Sequence of chain 1.C:
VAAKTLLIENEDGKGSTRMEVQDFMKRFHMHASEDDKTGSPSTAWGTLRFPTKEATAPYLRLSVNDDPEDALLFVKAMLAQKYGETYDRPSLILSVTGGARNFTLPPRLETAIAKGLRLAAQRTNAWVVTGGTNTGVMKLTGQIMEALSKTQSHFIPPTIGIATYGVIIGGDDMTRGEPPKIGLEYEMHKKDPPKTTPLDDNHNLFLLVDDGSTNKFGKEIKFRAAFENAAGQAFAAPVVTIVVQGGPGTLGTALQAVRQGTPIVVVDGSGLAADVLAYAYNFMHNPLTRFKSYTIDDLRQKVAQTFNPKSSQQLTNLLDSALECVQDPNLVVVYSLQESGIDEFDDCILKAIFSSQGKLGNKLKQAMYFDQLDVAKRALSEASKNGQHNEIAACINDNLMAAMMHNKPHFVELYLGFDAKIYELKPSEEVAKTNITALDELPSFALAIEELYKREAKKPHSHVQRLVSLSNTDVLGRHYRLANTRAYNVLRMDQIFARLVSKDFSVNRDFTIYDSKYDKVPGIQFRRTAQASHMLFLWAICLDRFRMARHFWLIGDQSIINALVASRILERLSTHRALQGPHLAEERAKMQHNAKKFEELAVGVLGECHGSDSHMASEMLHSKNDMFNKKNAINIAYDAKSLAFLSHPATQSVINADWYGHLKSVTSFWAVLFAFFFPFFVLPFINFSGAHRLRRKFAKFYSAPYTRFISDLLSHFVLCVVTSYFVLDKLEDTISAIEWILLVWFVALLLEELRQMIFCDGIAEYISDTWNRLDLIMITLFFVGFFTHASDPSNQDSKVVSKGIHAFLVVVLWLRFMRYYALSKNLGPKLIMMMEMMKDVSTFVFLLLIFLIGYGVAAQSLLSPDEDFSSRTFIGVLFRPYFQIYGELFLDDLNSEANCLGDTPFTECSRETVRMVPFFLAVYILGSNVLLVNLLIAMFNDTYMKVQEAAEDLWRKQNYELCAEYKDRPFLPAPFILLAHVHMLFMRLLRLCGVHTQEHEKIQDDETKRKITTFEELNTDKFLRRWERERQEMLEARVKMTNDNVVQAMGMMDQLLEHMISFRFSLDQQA

This small molecule binds to this protein.
Small molecule (SMILES): CC(C)CCC[C@@H](C)[C@H]1CC[C@H]2[C@@H]3CC=C4C[C@@H](O)CC[C@]4(C)[C@H]3CC[C@]12C

Sequence of chain 1.B:
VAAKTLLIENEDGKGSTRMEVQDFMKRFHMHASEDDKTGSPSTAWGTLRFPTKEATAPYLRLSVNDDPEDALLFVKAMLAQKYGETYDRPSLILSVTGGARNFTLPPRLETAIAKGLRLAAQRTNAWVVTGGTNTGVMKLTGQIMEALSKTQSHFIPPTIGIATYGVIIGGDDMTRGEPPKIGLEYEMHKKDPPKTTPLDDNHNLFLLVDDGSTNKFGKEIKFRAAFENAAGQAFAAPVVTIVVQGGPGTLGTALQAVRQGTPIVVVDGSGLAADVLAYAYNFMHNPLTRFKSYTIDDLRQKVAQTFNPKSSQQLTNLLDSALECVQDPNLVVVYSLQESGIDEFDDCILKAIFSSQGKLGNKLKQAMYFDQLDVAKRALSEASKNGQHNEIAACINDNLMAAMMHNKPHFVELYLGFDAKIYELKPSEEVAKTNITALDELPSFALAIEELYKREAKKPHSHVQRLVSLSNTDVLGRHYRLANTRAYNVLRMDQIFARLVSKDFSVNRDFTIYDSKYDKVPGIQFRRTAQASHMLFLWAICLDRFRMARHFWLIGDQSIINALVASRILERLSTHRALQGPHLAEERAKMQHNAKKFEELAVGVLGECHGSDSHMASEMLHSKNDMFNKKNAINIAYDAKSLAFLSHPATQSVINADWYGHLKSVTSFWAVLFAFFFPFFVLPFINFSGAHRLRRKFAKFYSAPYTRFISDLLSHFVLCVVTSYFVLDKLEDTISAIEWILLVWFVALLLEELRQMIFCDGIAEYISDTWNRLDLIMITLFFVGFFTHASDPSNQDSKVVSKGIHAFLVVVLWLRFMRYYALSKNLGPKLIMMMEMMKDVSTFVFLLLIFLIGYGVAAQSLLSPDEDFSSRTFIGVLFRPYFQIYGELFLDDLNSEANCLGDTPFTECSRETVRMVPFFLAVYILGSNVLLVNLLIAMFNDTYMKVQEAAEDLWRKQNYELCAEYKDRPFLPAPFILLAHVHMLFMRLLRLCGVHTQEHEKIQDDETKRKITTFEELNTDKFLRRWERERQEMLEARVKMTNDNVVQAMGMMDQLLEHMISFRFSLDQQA

Binding-site contacts:
Ligand atom C16 contacts residue TYR979 of chain 1.C at 3.6 Å (hydrophobic).
Ligand atom C7 contacts residue PRO1015 of chain 1.B at 4.1 Å (hydrophobic).
Ligand atom C21 contacts residue LEU975 of chain 1.C at 4.3 Å (hydrophobic).
Ligand atom O1 contacts residue PHE1003 of chain 1.B at 4.1 Å.
Ligand atom O1 contacts residue CLR1 of chain 1.P at 4.1 Å.
Ligand atom C6 contacts residue PHE976 of chain 1.C at 3.6 Å (hydrophobic).
Ligand atom C5 contacts residue PRO1015 of chain 1.B at 3.8 Å (hydrophobic).
Ligand atom C19 contacts residue CLR1 of chain 1.P at 4.2 Å.
Ligand atom C4 contacts residue PRO1015 of chain 1.B at 3.8 Å (hydrophobic).
Ligand atom C19 contacts residue PRO1015 of chain 1.B at 4.0 Å (hydrophobic).
Ligand atom C26 contacts residue LEU949 of chain 1.C at 3.8 Å (hydrophobic).
Ligand atom C16 contacts residue LEU975 of chain 1.C at 4.0 Å (hydrophobic).
Ligand atom C25 contacts residue VAL942 of chain 1.C at 4.3 Å (hydrophobic).
Ligand atom C26 contacts residue VAL942 of chain 1.C at 3.7 Å (hydrophobic).
Ligand atom C27 contacts residue VAL942 of chain 1.C at 3.8 Å (hydrophobic).
Ligand atom C2 contacts residue ARG1012 of chain 1.B at 4.2 Å.
Ligand atom C4 contacts residue PHE1003 of chain 1.B at 4.0 Å (hydrophobic).
Ligand atom C18 contacts residue PHE1016 of chain 1.B at 3.8 Å (hydrophobic).
Ligand atom C24 contacts residue TYR979 of chain 1.C at 4.4 Å (hydrophobic).
Ligand atom C15 contacts residue TYR979 of chain 1.C at 4.0 Å (hydrophobic).
Ligand atom C6 contacts residue PRO1015 of chain 1.B at 3.9 Å (hydrophobic).
Ligand atom C7 contacts residue PHE976 of chain 1.C at 3.5 Å (hydrophobic).
Ligand atom C15 contacts residue PHE976 of chain 1.C at 4.4 Å (hydrophobic).
Ligand atom C19 contacts residue PHE1016 of chain 1.B at 4.1 Å (hydrophobic).
Ligand atom C24 contacts residue LEU946 of chain 1.C at 4.2 Å (hydrophobic).
Ligand atom C1 contacts residue CLR1 of chain 1.P at 3.9 Å.
Ligand atom C25 contacts residue TYR979 of chain 1.C at 3.6 Å (hydrophobic).
Ligand atom C19 contacts residue ARG1012 of chain 1.B at 4.0 Å.
Ligand atom C24 contacts residue LEU949 of chain 1.C at 3.8 Å (hydrophobic).
Ligand atom C4 contacts residue ARG1012 of chain 1.B at 4.3 Å.
Ligand atom O1 contacts residue ARG1012 of chain 1.B at 2.9 Å (salt-bridge).
Ligand atom C15 contacts residue LEU975 of chain 1.C at 4.0 Å (hydrophobic).
Ligand atom C2 contacts residue ILE972 of chain 1.C at 3.6 Å (hydrophobic).
Ligand atom C27 contacts residue TYR979 of chain 1.C at 3.8 Å (hydrophobic).
Ligand atom C18 contacts residue ALA1019 of chain 1.B at 4.1 Å (hydrophobic).
Ligand atom C3 contacts residue ARG1012 of chain 1.B at 3.5 Å.
Ligand atom C26 contacts residue LEU946 of chain 1.C at 4.1 Å (hydrophobic).
Ligand atom C25 contacts residue LEU949 of chain 1.C at 3.9 Å (hydrophobic).
Ligand atom C3 contacts residue ILE972 of chain 1.C at 4.0 Å (hydrophobic).
Ligand atom C3 contacts residue PHE1003 of chain 1.B at 3.9 Å (hydrophobic).